Sequence of chain 37.E:
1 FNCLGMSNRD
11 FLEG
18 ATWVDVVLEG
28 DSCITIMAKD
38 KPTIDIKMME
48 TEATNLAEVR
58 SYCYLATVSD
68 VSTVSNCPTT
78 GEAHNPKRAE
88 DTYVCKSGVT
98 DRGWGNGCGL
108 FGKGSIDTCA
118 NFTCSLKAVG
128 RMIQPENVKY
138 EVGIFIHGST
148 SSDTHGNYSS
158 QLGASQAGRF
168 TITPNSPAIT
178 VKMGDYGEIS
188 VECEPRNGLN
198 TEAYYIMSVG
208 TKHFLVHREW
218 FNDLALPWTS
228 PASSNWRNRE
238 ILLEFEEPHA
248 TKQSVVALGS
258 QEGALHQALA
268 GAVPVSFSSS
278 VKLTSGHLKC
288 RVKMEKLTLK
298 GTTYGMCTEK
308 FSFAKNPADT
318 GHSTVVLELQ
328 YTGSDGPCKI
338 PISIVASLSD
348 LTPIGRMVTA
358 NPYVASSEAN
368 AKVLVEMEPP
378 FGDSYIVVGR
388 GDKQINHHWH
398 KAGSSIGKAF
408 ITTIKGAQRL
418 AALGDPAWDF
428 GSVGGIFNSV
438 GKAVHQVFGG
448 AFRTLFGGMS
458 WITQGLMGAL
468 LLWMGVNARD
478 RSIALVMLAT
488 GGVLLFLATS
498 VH

Binding-site contacts:
Ligand atom N2 contacts residue ASN154 of chain 37.E at 2.8 Å (h-bond).
Ligand atom C1 contacts residue ASN154 of chain 37.E at 1.4 Å.
Ligand atom O7 contacts residue ASN154 of chain 37.E at 3.5 Å (h-bond).
Ligand atom O6 contacts residue SER157 of chain 37.E at 4.2 Å.
Ligand atom C4 contacts residue ASN154 of chain 37.E at 4.2 Å.
Ligand atom C1 contacts residue SER156 of chain 37.E at 4.0 Å.
Ligand atom O5 contacts residue SER157 of chain 37.E at 4.0 Å.
Ligand atom C3 contacts residue ASN154 of chain 37.E at 3.8 Å.
Ligand atom C7 contacts residue ASN154 of chain 37.E at 3.3 Å.
Ligand atom C2 contacts residue ASN154 of chain 37.E at 2.5 Å.
Ligand atom O5 contacts residue ASN154 of chain 37.E at 2.4 Å (h-bond).
Ligand atom C8 contacts residue ASN154 of chain 37.E at 3.7 Å.
Ligand atom C1 contacts residue SER157 of chain 37.E at 4.3 Å.
Ligand atom C5 contacts residue ASN154 of chain 37.E at 3.6 Å.

The small molecule below binds the protein below.
Small molecule (SMILES): CC(=O)N[C@@H]1[C@@H](O)[C@H](O)[C@@H](CO)O[C@H]1O